Binding-site contacts:
Ligand atom C1 contacts residue VAL242 of chain 1.B at 3.7 Å (hydrophobic).
Ligand atom C12 contacts residue VAL242 of chain 1.B at 3.6 Å (hydrophobic).
Ligand atom C16 contacts residue PHE193 of chain 1.B at 3.8 Å (hydrophobic).
Ligand atom C9 contacts residue ILE351 of chain 1.B at 3.5 Å (hydrophobic).
Ligand atom C25 contacts residue PRO307 of chain 1.B at 3.4 Å (hydrophobic).
Ligand atom C17 contacts residue TYR18 of chain 1.A at 3.5 Å (hydrophobic).
Ligand atom O5 contacts residue PHE193 of chain 1.B at 3.3 Å.
Ligand atom C3 contacts residue ALA244 of chain 1.B at 3.6 Å (hydrophobic).
Ligand atom C3 contacts residue PHE193 of chain 1.B at 3.4 Å (hydrophobic).
Ligand atom N14 contacts residue TYR18 of chain 1.A at 3.9 Å.
Ligand atom O5 contacts residue ARG311 of chain 1.B at 3.6 Å.
Ligand atom O28 contacts residue ILE309 of chain 1.B at 3.9 Å.
Ligand atom C12 contacts residue HIS191 of chain 1.B at 3.5 Å.
Ligand atom C16 contacts residue ASP219 of chain 1.B at 3.6 Å.
Ligand atom C24 contacts residue ARG349 of chain 1.B at 3.7 Å.
Ligand atom N14 contacts residue PHE193 of chain 1.B at 3.7 Å.
Ligand atom N4 contacts residue PHE193 of chain 1.B at 3.7 Å.
Ligand atom C17 contacts residue ASP219 of chain 1.B at 3.4 Å.
Ligand atom C6 contacts residue PHE193 of chain 1.B at 3.9 Å (hydrophobic).
Ligand atom C15 contacts residue PHE193 of chain 1.B at 3.6 Å (hydrophobic).
Ligand atom O5 contacts residue SER275 of chain 1.B at 2.9 Å (h-bond).
Ligand atom O28 contacts residue ALA379 of chain 1.B at 3.2 Å.
Ligand atom C18 contacts residue TYR188 of chain 1.B at 3.6 Å (hydrophobic).
Ligand atom C6 contacts residue ARG311 of chain 1.B at 3.4 Å.
Ligand atom N4 contacts residue ALA244 of chain 1.B at 3.4 Å.
Ligand atom C6 contacts residue TYR18 of chain 1.A at 3.5 Å (hydrophobic).
Ligand atom C16 contacts residue TYR18 of chain 1.A at 3.6 Å (hydrophobic).
Ligand atom C7 contacts residue PHE193 of chain 1.B at 3.8 Å (hydrophobic).
Ligand atom C11 contacts residue HIS191 of chain 1.B at 3.3 Å.
Ligand atom C8 contacts residue SER275 of chain 1.B at 3.7 Å.
Ligand atom C26 contacts residue PRO307 of chain 1.B at 3.8 Å (hydrophobic).
Ligand atom C13 contacts residue ARG311 of chain 1.B at 3.6 Å.
Ligand atom C3 contacts residue SER275 of chain 1.B at 3.6 Å.
Ligand atom C17 contacts residue PHE193 of chain 1.B at 3.8 Å (hydrophobic).
Ligand atom C8 contacts residue ILE351 of chain 1.B at 3.6 Å (hydrophobic).
Ligand atom C13 contacts residue PHE193 of chain 1.B at 3.6 Å (hydrophobic).
Ligand atom C15 contacts residue ARG196 of chain 1.B at 3.6 Å.
Ligand atom N2 contacts residue ALA244 of chain 1.B at 3.8 Å.
Ligand atom C7 contacts residue TYR18 of chain 1.A at 3.6 Å (hydrophobic).
Ligand atom O29 contacts residue VAL242 of chain 1.B at 3.6 Å.

A small-molecule ligand and the protein it binds are described below.
Small molecule (SMILES): O=C(NCc1cccnc1)Nc1ccc(CN2C(=O)c3ccccc3C2=O)cc1

Sequence of chain 1.A:
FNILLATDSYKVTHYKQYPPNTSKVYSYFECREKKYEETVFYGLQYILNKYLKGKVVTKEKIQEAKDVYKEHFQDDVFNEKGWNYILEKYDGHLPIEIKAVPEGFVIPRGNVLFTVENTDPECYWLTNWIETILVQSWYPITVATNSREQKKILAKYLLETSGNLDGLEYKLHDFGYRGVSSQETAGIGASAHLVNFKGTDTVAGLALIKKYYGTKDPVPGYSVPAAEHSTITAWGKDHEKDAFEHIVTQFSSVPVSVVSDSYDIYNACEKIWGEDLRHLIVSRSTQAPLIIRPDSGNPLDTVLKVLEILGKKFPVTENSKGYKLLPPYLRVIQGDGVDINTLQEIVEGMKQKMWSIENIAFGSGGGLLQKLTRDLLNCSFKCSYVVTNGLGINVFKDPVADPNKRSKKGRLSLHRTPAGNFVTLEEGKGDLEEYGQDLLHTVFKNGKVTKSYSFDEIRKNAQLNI

Sequence of chain 1.B:
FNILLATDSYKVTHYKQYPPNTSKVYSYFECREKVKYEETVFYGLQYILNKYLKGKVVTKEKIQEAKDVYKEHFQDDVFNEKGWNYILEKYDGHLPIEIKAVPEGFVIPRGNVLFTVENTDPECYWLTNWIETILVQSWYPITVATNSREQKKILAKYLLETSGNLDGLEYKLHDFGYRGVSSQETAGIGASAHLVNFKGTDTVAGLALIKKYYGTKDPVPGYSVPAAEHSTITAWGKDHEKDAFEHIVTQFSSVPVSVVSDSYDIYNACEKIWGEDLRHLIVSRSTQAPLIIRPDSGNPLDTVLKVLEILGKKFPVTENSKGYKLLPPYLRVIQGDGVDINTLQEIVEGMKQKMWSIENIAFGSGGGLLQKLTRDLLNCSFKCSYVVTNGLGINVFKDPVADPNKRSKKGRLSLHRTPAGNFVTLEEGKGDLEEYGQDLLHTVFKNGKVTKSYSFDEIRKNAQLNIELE